Sequence of chain 1.B:
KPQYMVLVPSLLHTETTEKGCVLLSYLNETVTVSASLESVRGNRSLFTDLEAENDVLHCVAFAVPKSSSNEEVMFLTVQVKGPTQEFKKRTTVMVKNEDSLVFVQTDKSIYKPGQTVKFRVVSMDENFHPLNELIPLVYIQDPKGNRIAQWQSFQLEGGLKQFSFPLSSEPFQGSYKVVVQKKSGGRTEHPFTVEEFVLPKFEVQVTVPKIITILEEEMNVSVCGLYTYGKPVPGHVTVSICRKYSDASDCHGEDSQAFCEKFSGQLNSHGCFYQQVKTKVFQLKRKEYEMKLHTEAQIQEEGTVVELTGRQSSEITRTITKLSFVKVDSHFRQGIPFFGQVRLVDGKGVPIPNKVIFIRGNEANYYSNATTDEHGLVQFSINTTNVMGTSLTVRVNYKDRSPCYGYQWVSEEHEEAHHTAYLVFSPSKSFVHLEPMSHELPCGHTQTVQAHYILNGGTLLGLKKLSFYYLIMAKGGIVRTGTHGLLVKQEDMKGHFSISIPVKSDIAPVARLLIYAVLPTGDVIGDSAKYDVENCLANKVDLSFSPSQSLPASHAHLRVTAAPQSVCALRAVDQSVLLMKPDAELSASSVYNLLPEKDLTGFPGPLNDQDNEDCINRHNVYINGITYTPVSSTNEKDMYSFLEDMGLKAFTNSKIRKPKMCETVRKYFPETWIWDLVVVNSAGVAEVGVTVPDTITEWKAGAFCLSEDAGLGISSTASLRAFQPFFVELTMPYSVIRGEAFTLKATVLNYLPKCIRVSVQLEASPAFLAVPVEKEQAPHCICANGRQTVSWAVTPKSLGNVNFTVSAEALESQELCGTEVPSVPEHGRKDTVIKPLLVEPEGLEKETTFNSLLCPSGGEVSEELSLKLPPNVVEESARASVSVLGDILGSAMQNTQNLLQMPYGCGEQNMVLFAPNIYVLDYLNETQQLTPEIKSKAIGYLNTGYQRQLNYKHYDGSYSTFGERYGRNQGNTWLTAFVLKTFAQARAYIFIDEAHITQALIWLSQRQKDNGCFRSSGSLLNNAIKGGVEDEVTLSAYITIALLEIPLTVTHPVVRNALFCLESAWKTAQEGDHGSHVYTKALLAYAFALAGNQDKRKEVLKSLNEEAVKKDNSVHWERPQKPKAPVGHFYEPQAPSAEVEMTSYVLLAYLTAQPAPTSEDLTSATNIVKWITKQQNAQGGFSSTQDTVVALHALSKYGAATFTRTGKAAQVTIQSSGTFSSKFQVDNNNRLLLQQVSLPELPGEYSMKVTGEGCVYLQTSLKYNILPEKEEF

This protein binds this small molecule.
Small molecule (SMILES): CC(=O)N[C@H]1[C@H](O[C@H]2[C@H](O)[C@@H](NC(C)=O)CO[C@@H]2CO)O[C@H](CO)[C@@H](O[C@@H]2O[C@H](CO[C@H]3O[C@H](CO)[C@@H](O)[C@H](O)[C@@H]3O)[C@@H](O)[C@H](O)[C@@H]2O)[C@@H]1O

Binding-site contacts:
Ligand atom C8 contacts residue TYR1055 of chain 1.B at 3.5 Å (hydrophobic).
Ligand atom C6 contacts residue ASN991 of chain 1.B at 4.3 Å.
Ligand atom N2 contacts residue TYR1055 of chain 1.B at 4.3 Å.
Ligand atom C2 contacts residue GLU992 of chain 1.B at 4.1 Å.
Ligand atom C8 contacts residue ASN991 of chain 1.B at 4.4 Å.
Ligand atom O4 contacts residue ARG1271 of chain 1.B at 3.8 Å.
Ligand atom C4 contacts residue ASN991 of chain 1.B at 4.2 Å.
Ligand atom C1 contacts residue ARG1271 of chain 1.B at 3.9 Å.
Ligand atom N2 contacts residue ASN991 of chain 1.B at 2.9 Å (h-bond).
Ligand atom C2 contacts residue ASN991 of chain 1.B at 2.5 Å.
Ligand atom C7 contacts residue GLU992 of chain 1.B at 3.9 Å.
Ligand atom C8 contacts residue ASP988 of chain 1.B at 3.8 Å.
Ligand atom C8 contacts residue GLU992 of chain 1.B at 3.6 Å.
Ligand atom C7 contacts residue TYR1055 of chain 1.B at 3.6 Å (hydrophobic).
Ligand atom C3 contacts residue ARG1271 of chain 1.B at 4.4 Å.
Ligand atom C1 contacts residue ASN991 of chain 1.B at 1.4 Å.
Ligand atom O7 contacts residue TYR1055 of chain 1.B at 3.8 Å.
Ligand atom O6 contacts residue ASN991 of chain 1.B at 3.7 Å.
Ligand atom O7 contacts residue ARG1271 of chain 1.B at 3.7 Å.
Ligand atom O5 contacts residue ASN991 of chain 1.B at 2.3 Å (h-bond).
Ligand atom O7 contacts residue ASN991 of chain 1.B at 3.6 Å (h-bond).
Ligand atom C1 contacts residue TYR1055 of chain 1.B at 4.3 Å (hydrophobic).
Ligand atom N2 contacts residue GLU992 of chain 1.B at 3.2 Å (salt-bridge).
Ligand atom O5 contacts residue ARG1271 of chain 1.B at 4.4 Å.
Ligand atom C7 contacts residue ASN991 of chain 1.B at 3.4 Å.
Ligand atom C3 contacts residue ASN991 of chain 1.B at 3.8 Å.
Ligand atom C5 contacts residue ASN991 of chain 1.B at 3.6 Å.